A protein and the small-molecule ligand that binds it are described below.
Small molecule (SMILES): CNS(=O)(=O)c1cccc(-c2cc3c(=O)[nH]ccc3o2)c1

Sequence of chain 1.D:
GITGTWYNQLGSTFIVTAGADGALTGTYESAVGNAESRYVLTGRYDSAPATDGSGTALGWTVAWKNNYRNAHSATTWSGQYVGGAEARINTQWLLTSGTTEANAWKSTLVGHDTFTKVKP

Sequence of chain 1.B:
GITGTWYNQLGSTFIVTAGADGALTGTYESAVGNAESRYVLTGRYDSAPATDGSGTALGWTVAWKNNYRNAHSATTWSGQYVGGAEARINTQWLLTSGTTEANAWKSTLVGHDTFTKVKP

Binding-site contacts:
Ligand atom O2 contacts residue ASP113 of chain 1.D at 3.8 Å.
Ligand atom O1 contacts residue TRP105 of chain 1.B at 4.0 Å.
Ligand atom C7 contacts residue TRP64 of chain 1.D at 3.4 Å (hydrophobic).
Ligand atom C8 contacts residue TRP64 of chain 1.D at 3.7 Å (hydrophobic).
Ligand atom N1 contacts residue TRP93 of chain 1.D at 4.0 Å.
Ligand atom C13 contacts residue THR75 of chain 1.D at 3.4 Å.
Ligand atom C11 contacts residue ASP113 of chain 1.D at 3.6 Å.
Ligand atom C14 contacts residue TYR39 of chain 1.D at 4.0 Å (hydrophobic).
Ligand atom N1 contacts residue TRP77 of chain 1.D at 3.6 Å.
Ligand atom O2 contacts residue SER12 of chain 1.D at 3.6 Å.
Ligand atom O1 contacts residue LEU95 of chain 1.D at 4.0 Å.
Ligand atom C12 contacts residue ASP113 of chain 1.D at 3.6 Å.
Ligand atom C3 contacts residue TRP64 of chain 1.D at 3.6 Å (hydrophobic).
Ligand atom C11 contacts residue TYR28 of chain 1.D at 3.4 Å (hydrophobic).
Ligand atom N2 contacts residue ARG69 of chain 1.D at 4.1 Å.
Ligand atom O3 contacts residue TYR39 of chain 1.D at 3.7 Å.
Ligand atom C9 contacts residue TRP64 of chain 1.D at 4.0 Å (hydrophobic).
Ligand atom O3 contacts residue ARG69 of chain 1.D at 3.6 Å (salt-bridge).
Ligand atom O4 contacts residue ARG69 of chain 1.D at 4.1 Å.
Ligand atom O2 contacts residue ASN8 of chain 1.D at 3.6 Å (h-bond).
Ligand atom C14 contacts residue ARG69 of chain 1.D at 3.3 Å.
Ligand atom C12 contacts residue THR75 of chain 1.D at 3.9 Å.
Ligand atom C2 contacts residue TRP64 of chain 1.D at 3.8 Å (hydrophobic).
Ligand atom C10 contacts residue TRP64 of chain 1.D at 3.8 Å (hydrophobic).
Ligand atom C11 contacts residue TRP77 of chain 1.D at 3.9 Å (hydrophobic).
Ligand atom C10 contacts residue THR75 of chain 1.D at 3.8 Å.
Ligand atom O1 contacts residue THR75 of chain 1.D at 3.7 Å.
Ligand atom C12 contacts residue TRP77 of chain 1.D at 3.8 Å (hydrophobic).
Ligand atom N1 contacts residue ASP113 of chain 1.D at 2.8 Å (salt-bridge).
Ligand atom C1 contacts residue ALA71 of chain 1.D at 4.2 Å (hydrophobic).
Ligand atom C4 contacts residue TRP64 of chain 1.D at 3.8 Å (hydrophobic).
Ligand atom C5 contacts residue TRP64 of chain 1.D at 4.2 Å (hydrophobic).
Ligand atom C12 contacts residue TRP93 of chain 1.D at 3.4 Å (hydrophobic).
Ligand atom C13 contacts residue TRP93 of chain 1.D at 4.0 Å (hydrophobic).
Ligand atom O2 contacts residue TYR28 of chain 1.D at 2.6 Å (h-bond).
Ligand atom O1 contacts residue TRP64 of chain 1.D at 3.5 Å.
Ligand atom S1 contacts residue TYR39 of chain 1.D at 4.2 Å.
Ligand atom N2 contacts residue TYR39 of chain 1.D at 3.3 Å (h-bond).
Ligand atom N1 contacts residue TYR28 of chain 1.D at 3.9 Å.
Ligand atom S1 contacts residue ARG69 of chain 1.D at 4.1 Å.